The protein below binds the small molecule below.
Small molecule (SMILES): O=c1[nH]c(=O)n([C@H]2C[C@H](O)[C@@H](CO)O2)cc1/C=C/Br

Sequence of chain 1.A:
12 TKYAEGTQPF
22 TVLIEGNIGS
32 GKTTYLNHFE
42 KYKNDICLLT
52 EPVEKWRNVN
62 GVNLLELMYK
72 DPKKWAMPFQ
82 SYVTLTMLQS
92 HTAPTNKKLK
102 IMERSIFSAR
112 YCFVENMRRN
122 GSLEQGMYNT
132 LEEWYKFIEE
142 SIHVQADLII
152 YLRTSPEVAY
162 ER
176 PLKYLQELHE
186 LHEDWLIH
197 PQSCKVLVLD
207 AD

Binding-site contacts:
Ligand atom O2 contacts residue PHE80 of chain 1.A at 3.3 Å.
Ligand atom O5' contacts residue ARG105 of chain 1.A at 3.5 Å (salt-bridge).
Ligand atom C4 contacts residue PHE114 of chain 1.A at 3.3 Å (hydrophobic).
Ligand atom C2 contacts residue PHE80 of chain 1.A at 3.4 Å (hydrophobic).
Ligand atom C5A contacts residue GLU52 of chain 1.A at 3.5 Å.
Ligand atom C1' contacts residue TYR70 of chain 1.A at 3.8 Å (hydrophobic).
Ligand atom C2 contacts residue PHE114 of chain 1.A at 3.5 Å (hydrophobic).
Ligand atom O2 contacts residue PHE114 of chain 1.A at 3.9 Å.
Ligand atom C5 contacts residue PHE114 of chain 1.A at 3.8 Å (hydrophobic).
Ligand atom BR contacts residue SER106 of chain 1.A at 3.5 Å.
Ligand atom C2' contacts residue TYR70 of chain 1.A at 3.4 Å (hydrophobic).
Ligand atom N3 contacts residue PHE114 of chain 1.A at 3.3 Å.
Ligand atom BR contacts residue MET88 of chain 1.A at 3.8 Å.
Ligand atom O4 contacts residue VAL84 of chain 1.A at 3.9 Å.
Ligand atom C3' contacts residue TYR70 of chain 1.A at 3.4 Å (hydrophobic).
Ligand atom N1 contacts residue PHE114 of chain 1.A at 3.7 Å.
Ligand atom C6 contacts residue PHE114 of chain 1.A at 3.9 Å (hydrophobic).
Ligand atom C6 contacts residue TRP57 of chain 1.A at 4.0 Å (hydrophobic).
Ligand atom N3 contacts residue GLN81 of chain 1.A at 3.1 Å (h-bond).
Ligand atom BR contacts residue ARG105 of chain 1.A at 3.9 Å.
Ligand atom O5' contacts residue TRP57 of chain 1.A at 4.0 Å.
Ligand atom O3' contacts residue TYR70 of chain 1.A at 2.4 Å (h-bond).
Ligand atom O2 contacts residue GLN81 of chain 1.A at 4.0 Å.
Ligand atom N3 contacts residue PHE80 of chain 1.A at 3.3 Å.
Ligand atom C2' contacts residue ILE29 of chain 1.A at 3.9 Å (hydrophobic).
Ligand atom O2 contacts residue MET118 of chain 1.A at 3.9 Å.
Ligand atom C5A contacts residue PHE114 of chain 1.A at 3.9 Å (hydrophobic).
Ligand atom O4 contacts residue GLN81 of chain 1.A at 3.2 Å (h-bond).
Ligand atom O5' contacts residue GLU52 of chain 1.A at 2.8 Å (salt-bridge).
Ligand atom BR contacts residue SER109 of chain 1.A at 3.8 Å.
Ligand atom O4 contacts residue PHE114 of chain 1.A at 3.2 Å.
Ligand atom BR contacts residue ALA110 of chain 1.A at 3.8 Å.
Ligand atom C2' contacts residue PHE114 of chain 1.A at 3.8 Å (hydrophobic).
Ligand atom C4 contacts residue GLN81 of chain 1.A at 3.8 Å.
Ligand atom C5B contacts residue PHE114 of chain 1.A at 3.7 Å (hydrophobic).
Ligand atom C5' contacts residue GLU52 of chain 1.A at 3.7 Å.
Ligand atom O2 contacts residue MET69 of chain 1.A at 3.6 Å.
Ligand atom O4' contacts residue LEU66 of chain 1.A at 4.0 Å.
Ligand atom C5A contacts residue TRP57 of chain 1.A at 3.8 Å (hydrophobic).
Ligand atom C5B contacts residue VAL84 of chain 1.A at 3.7 Å (hydrophobic).